Sequence of chain 2.A:
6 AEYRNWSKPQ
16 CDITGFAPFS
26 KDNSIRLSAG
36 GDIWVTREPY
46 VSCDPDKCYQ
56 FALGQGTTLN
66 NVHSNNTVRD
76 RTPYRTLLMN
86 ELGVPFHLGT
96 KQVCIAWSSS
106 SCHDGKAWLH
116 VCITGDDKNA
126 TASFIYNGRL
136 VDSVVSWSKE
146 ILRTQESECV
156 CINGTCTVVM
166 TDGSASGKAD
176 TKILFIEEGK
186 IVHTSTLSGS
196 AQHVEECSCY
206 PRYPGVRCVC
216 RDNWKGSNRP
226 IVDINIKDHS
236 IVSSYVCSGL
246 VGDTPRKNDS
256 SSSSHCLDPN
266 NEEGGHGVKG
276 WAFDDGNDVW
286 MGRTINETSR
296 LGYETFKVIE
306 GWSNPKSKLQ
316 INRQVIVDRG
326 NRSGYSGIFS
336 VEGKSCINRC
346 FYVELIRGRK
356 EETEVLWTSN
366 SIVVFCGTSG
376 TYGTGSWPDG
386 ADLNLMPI

A small-molecule ligand and the protein it binds are described below.
Small molecule (SMILES): CCC(CC)O[C@@H]1C=C(C(=O)O)C[C@H](N)[C@H]1NC(C)=O

Binding-site contacts:
Ligand atom C4 contacts residue GLU43 of chain 2.A at 3.4 Å.
Ligand atom O1A contacts residue ARG295 of chain 2.A at 2.8 Å (salt-bridge).
Ligand atom C81 contacts residue ARG148 of chain 2.A at 3.8 Å.
Ligand atom C10 contacts residue ARG76 of chain 2.A at 3.7 Å.
Ligand atom C4 contacts residue ASP75 of chain 2.A at 3.4 Å.
Ligand atom O1A contacts residue ARG216 of chain 2.A at 3.1 Å (salt-bridge).
Ligand atom C3 contacts residue GLU43 of chain 2.A at 3.8 Å.
Ligand atom C6 contacts residue TYR330 of chain 2.A at 3.6 Å (hydrophobic).
Ligand atom C91 contacts residue ARG216 of chain 2.A at 3.6 Å.
Ligand atom C9 contacts residue ARG216 of chain 2.A at 3.6 Å.
Ligand atom C3 contacts residue ASP75 of chain 2.A at 3.2 Å.
Ligand atom C11 contacts residue ARG76 of chain 2.A at 3.8 Å.
Ligand atom C2 contacts residue TYR330 of chain 2.A at 2.9 Å (hydrophobic).
Ligand atom C1 contacts residue ARG295 of chain 2.A at 3.3 Å.
Ligand atom N4 contacts residue ASP75 of chain 2.A at 2.8 Å (salt-bridge).
Ligand atom C4 contacts residue TYR330 of chain 2.A at 3.3 Å (hydrophobic).
Ligand atom C3 contacts residue TYR330 of chain 2.A at 3.3 Å (hydrophobic).
Ligand atom C5 contacts residue TYR330 of chain 2.A at 4.0 Å (hydrophobic).
Ligand atom C1 contacts residue TYR330 of chain 2.A at 3.0 Å (hydrophobic).
Ligand atom O1B contacts residue ARG42 of chain 2.A at 3.3 Å (salt-bridge).
Ligand atom O1B contacts residue ARG295 of chain 2.A at 2.9 Å (salt-bridge).
Ligand atom C11 contacts residue TRP102 of chain 2.A at 3.9 Å (hydrophobic).
Ligand atom O1A contacts residue TYR330 of chain 2.A at 3.6 Å (h-bond).
Ligand atom C91 contacts residue GLU200 of chain 2.A at 2.7 Å.
Ligand atom C6 contacts residue GLU201 of chain 2.A at 3.8 Å.
Ligand atom O10 contacts residue ARG76 of chain 2.A at 2.7 Å (salt-bridge).
Ligand atom C91 contacts residue ASN218 of chain 2.A at 4.0 Å.
Ligand atom O1B contacts residue TYR330 of chain 2.A at 3.3 Å (h-bond).
Ligand atom O1A contacts residue HIS271 of chain 2.A at 3.3 Å.
Ligand atom N4 contacts residue GLU43 of chain 2.A at 2.5 Å (salt-bridge).
Ligand atom C7 contacts residue ARG216 of chain 2.A at 4.0 Å.
Ligand atom C81 contacts residue ALA170 of chain 2.A at 4.0 Å (hydrophobic).
Ligand atom C7 contacts residue TYR330 of chain 2.A at 3.3 Å (hydrophobic).
Ligand atom C10 contacts residue ASP75 of chain 2.A at 3.8 Å.
Ligand atom C82 contacts residue ARG148 of chain 2.A at 3.6 Å.
Ligand atom C1 contacts residue ARG216 of chain 2.A at 3.8 Å.
Ligand atom C82 contacts residue ILE146 of chain 2.A at 3.9 Å (hydrophobic).
Ligand atom C3 contacts residue ARG42 of chain 2.A at 3.5 Å.
Ligand atom C5 contacts residue ASP75 of chain 2.A at 3.6 Å.
Ligand atom O10 contacts residue ASP75 of chain 2.A at 3.2 Å.